Sequence of chain 1.A:
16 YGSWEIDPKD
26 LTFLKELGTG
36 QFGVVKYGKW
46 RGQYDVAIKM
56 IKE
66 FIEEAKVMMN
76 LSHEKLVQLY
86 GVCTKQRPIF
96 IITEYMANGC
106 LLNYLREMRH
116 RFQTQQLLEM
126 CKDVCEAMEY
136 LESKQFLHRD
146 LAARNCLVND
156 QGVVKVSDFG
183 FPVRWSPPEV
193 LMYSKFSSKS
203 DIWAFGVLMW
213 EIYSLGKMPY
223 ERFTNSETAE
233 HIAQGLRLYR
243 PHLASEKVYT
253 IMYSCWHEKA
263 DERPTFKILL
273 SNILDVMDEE

A small-molecule ligand and the protein it binds are described below.
Small molecule (SMILES): Cc1nc(Nc2ncc(C(=O)Nc3c(C)cccc3Cl)s2)cc(N2CCN(CCO)CC2)n1

Binding-site contacts:
Ligand atom N2 contacts residue THR98 of chain 1.A at 2.9 Å (h-bond).
Ligand atom S contacts residue LEU152 of chain 1.A at 3.9 Å.
Ligand atom C16 contacts residue ALA102 of chain 1.A at 3.3 Å (hydrophobic).
Ligand atom C7 contacts residue GLU69 of chain 1.A at 3.3 Å.
Ligand atom N1 contacts residue ALA52 of chain 1.A at 3.8 Å.
Ligand atom C14 contacts residue LEU32 of chain 1.A at 3.8 Å (hydrophobic).
Ligand atom C11 contacts residue GLY104 of chain 1.A at 3.9 Å.
Ligand atom C11 contacts residue MET101 of chain 1.A at 3.5 Å (hydrophobic).
Ligand atom C4 contacts residue THR98 of chain 1.A at 3.4 Å.
Ligand atom N1 contacts residue MET101 of chain 1.A at 2.9 Å (h-bond).
Ligand atom C9 contacts residue THR98 of chain 1.A at 3.8 Å.
Ligand atom C contacts residue MET101 of chain 1.A at 3.7 Å (hydrophobic).
Ligand atom C13 contacts residue GLY104 of chain 1.A at 3.7 Å.
Ligand atom N contacts residue TYR100 of chain 1.A at 3.5 Å.
Ligand atom C2 contacts residue ALA52 of chain 1.A at 3.5 Å (hydrophobic).
Ligand atom C1 contacts residue GLU99 of chain 1.A at 3.4 Å.
Ligand atom C5 contacts residue THR98 of chain 1.A at 3.3 Å.
Ligand atom C17 contacts residue ALA102 of chain 1.A at 3.1 Å (hydrophobic).
Ligand atom C6 contacts residue LYS54 of chain 1.A at 3.7 Å.
Ligand atom C12 contacts residue MET101 of chain 1.A at 3.4 Å (hydrophobic).
Ligand atom N3 contacts residue LEU32 of chain 1.A at 3.9 Å.
Ligand atom C16 contacts residue TYR100 of chain 1.A at 3.8 Å (hydrophobic).
Ligand atom CL contacts residue ILE96 of chain 1.A at 3.6 Å.
Ligand atom C12 contacts residue GLY104 of chain 1.A at 3.4 Å.
Ligand atom C7 contacts residue LYS54 of chain 1.A at 3.7 Å.
Ligand atom C6 contacts residue THR98 of chain 1.A at 3.7 Å.
Ligand atom CL contacts residue LYS54 of chain 1.A at 3.5 Å.
Ligand atom C10 contacts residue VAL82 of chain 1.A at 3.7 Å (hydrophobic).
Ligand atom C1 contacts residue THR98 of chain 1.A at 3.8 Å.
Ligand atom C2 contacts residue LEU152 of chain 1.A at 3.5 Å (hydrophobic).
Ligand atom C6 contacts residue ILE96 of chain 1.A at 3.8 Å (hydrophobic).
Ligand atom N contacts residue MET101 of chain 1.A at 2.8 Å (h-bond).
Ligand atom C1 contacts residue MET101 of chain 1.A at 3.8 Å (hydrophobic).
Ligand atom CL contacts residue THR98 of chain 1.A at 3.7 Å.
Ligand atom C1 contacts residue ALA52 of chain 1.A at 3.4 Å (hydrophobic).
Ligand atom CL contacts residue ALA52 of chain 1.A at 3.5 Å.
Ligand atom C1 contacts residue LEU152 of chain 1.A at 3.6 Å (hydrophobic).
Ligand atom N1 contacts residue TYR100 of chain 1.A at 3.8 Å.
Ligand atom C10 contacts residue SER162 of chain 1.A at 3.1 Å.
Ligand atom C8 contacts residue GLU69 of chain 1.A at 3.4 Å.